Sequence of chain 1.K:
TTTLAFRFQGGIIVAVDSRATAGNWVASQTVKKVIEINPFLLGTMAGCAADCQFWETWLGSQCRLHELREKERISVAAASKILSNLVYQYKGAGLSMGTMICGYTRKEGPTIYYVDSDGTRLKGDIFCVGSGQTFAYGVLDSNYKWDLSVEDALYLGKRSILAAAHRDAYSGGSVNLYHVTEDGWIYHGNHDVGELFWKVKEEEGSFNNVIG

Sequence of chain 1.L:
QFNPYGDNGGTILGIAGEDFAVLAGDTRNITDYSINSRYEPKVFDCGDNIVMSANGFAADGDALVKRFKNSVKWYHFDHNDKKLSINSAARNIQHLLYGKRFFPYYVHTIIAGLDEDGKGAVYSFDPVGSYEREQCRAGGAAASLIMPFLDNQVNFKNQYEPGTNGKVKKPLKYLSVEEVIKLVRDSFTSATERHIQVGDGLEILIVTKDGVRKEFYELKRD

A protein and the small-molecule ligand that binds it are described below.
Small molecule (SMILES): COc1ccc(C[C@H](NC(=O)[C@H](C)NC(=O)CN2CCOCC2)C(=O)N[C@@H](Cc2ccccc2)[C@@H](O)[C@H](C)CO)cc1

Binding-site contacts:
Ligand atom C9 contacts residue LYS33 of chain 1.K at 3.6 Å.
Ligand atom C3 contacts residue ALA49 of chain 1.K at 3.4 Å (hydrophobic).
Ligand atom C48 contacts residue GLY47 of chain 1.K at 3.4 Å.
Ligand atom C4 contacts residue ALA49 of chain 1.K at 3.3 Å (hydrophobic).
Ligand atom C11 contacts residue ARG19 of chain 1.K at 3.2 Å.
Ligand atom O13 contacts residue THR1 of chain 1.K at 3.6 Å (h-bond).
Ligand atom C3 contacts residue VAL31 of chain 1.K at 3.5 Å (hydrophobic).
Ligand atom O49 contacts residue THR21 of chain 1.K at 3.1 Å (h-bond).
Ligand atom C24 contacts residue GLY47 of chain 1.K at 3.2 Å.
Ligand atom O21 contacts residue GLY47 of chain 1.K at 3.3 Å (h-bond).
Ligand atom C26 contacts residue THR21 of chain 1.K at 3.5 Å.
Ligand atom C10 contacts residue TYR170 of chain 1.K at 3.4 Å (hydrophobic).
Ligand atom C7 contacts residue THR1 of chain 1.K at 2.7 Å.
Ligand atom C10 contacts residue THR1 of chain 1.K at 1.5 Å.
Ligand atom C9 contacts residue THR1 of chain 1.K at 1.4 Å.
Ligand atom C47 contacts residue CYS48 of chain 1.K at 3.6 Å (hydrophobic).
Ligand atom C23 contacts residue GLY47 of chain 1.K at 3.4 Å.
Ligand atom N22 contacts residue THR1 of chain 1.K at 3.6 Å.
Ligand atom C27 contacts residue THR21 of chain 1.K at 3.2 Å.
Ligand atom C48 contacts residue MES1 of chain 1.KA at 3.7 Å.
Ligand atom C30 contacts residue ASP126 of chain 1.L at 3.4 Å.
Ligand atom O39 contacts residue ALA49 of chain 1.K at 3.1 Å (h-bond).
Ligand atom C8 contacts residue THR1 of chain 1.K at 2.4 Å.
Ligand atom C48 contacts residue CYS48 of chain 1.K at 3.7 Å (hydrophobic).
Ligand atom C12 contacts residue THR1 of chain 1.K at 2.4 Å.
Ligand atom C10 contacts residue MES1 of chain 1.KA at 3.6 Å.
Ligand atom C11 contacts residue LYS33 of chain 1.K at 3.7 Å.
Ligand atom C7 contacts residue GLY47 of chain 1.K at 3.6 Å.
Ligand atom C4 contacts residue VAL31 of chain 1.K at 3.6 Å (hydrophobic).
Ligand atom C11 contacts residue TYR170 of chain 1.K at 3.0 Å (hydrophobic).
Ligand atom N25 contacts residue THR21 of chain 1.K at 2.8 Å (h-bond).
Ligand atom O13 contacts residue THR21 of chain 1.K at 3.3 Å (h-bond).
Ligand atom O21 contacts residue THR1 of chain 1.K at 2.1 Å (h-bond).
Ligand atom C38 contacts residue THR21 of chain 1.K at 3.6 Å.
Ligand atom C11 contacts residue THR1 of chain 1.K at 2.4 Å.
Ligand atom N22 contacts residue GLY47 of chain 1.K at 2.8 Å (h-bond).
Ligand atom O49 contacts residue ALA20 of chain 1.K at 3.4 Å.
Ligand atom O21 contacts residue MES1 of chain 1.KA at 2.9 Å (h-bond).
Ligand atom C12 contacts residue MES1 of chain 1.KA at 3.2 Å.
Ligand atom N28 contacts residue ASP126 of chain 1.L at 3.3 Å (salt-bridge).